Sequence of chain 1.A:
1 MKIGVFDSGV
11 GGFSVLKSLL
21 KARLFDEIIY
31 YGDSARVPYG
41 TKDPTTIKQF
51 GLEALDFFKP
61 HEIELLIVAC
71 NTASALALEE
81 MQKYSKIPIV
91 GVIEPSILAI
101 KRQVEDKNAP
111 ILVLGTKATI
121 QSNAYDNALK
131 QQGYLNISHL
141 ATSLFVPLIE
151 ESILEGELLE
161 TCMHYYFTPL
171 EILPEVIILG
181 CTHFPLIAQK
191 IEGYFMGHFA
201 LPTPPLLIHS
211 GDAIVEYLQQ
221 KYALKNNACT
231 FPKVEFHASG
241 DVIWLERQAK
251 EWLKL

The small molecule below binds the protein below.
Small molecule (SMILES): N[C@H](CCC(=O)O)C(=O)O

Binding-site contacts:
Ligand atom O contacts residue THR182 of chain 1.A at 3.0 Å (h-bond).
Ligand atom C contacts residue THR72 of chain 1.A at 3.6 Å.
Ligand atom OE1 contacts residue GLY40 of chain 1.A at 2.9 Å (h-bond).
Ligand atom N contacts residue SER8 of chain 1.A at 3.3 Å (h-bond).
Ligand atom OXT contacts residue ASN71 of chain 1.A at 3.8 Å.
Ligand atom CA contacts residue THR182 of chain 1.A at 3.5 Å.
Ligand atom N contacts residue CYS70 of chain 1.A at 3.3 Å (h-bond).
Ligand atom O contacts residue CYS181 of chain 1.A at 3.7 Å.
Ligand atom OE2 contacts residue GLY40 of chain 1.A at 3.8 Å.
Ligand atom CD contacts residue TYR39 of chain 1.A at 3.3 Å (hydrophobic).
Ligand atom OE1 contacts residue TYR39 of chain 1.A at 3.2 Å (h-bond).
Ligand atom OE2 contacts residue VAL37 of chain 1.A at 3.8 Å.
Ligand atom OE1 contacts residue PRO38 of chain 1.A at 3.2 Å.
Ligand atom O contacts residue THR72 of chain 1.A at 3.9 Å.
Ligand atom N contacts residue THR182 of chain 1.A at 2.8 Å (h-bond).
Ligand atom OXT contacts residue THR116 of chain 1.A at 3.3 Å.
Ligand atom OE1 contacts residue THR116 of chain 1.A at 3.9 Å.
Ligand atom C contacts residue ASN71 of chain 1.A at 3.6 Å.
Ligand atom OXT contacts residue THR72 of chain 1.A at 2.8 Å (h-bond).
Ligand atom C contacts residue THR182 of chain 1.A at 3.6 Å.
Ligand atom CB contacts residue THR182 of chain 1.A at 3.6 Å.
Ligand atom CA contacts residue THR72 of chain 1.A at 4.0 Å.
Ligand atom C contacts residue CYS181 of chain 1.A at 3.8 Å (hydrophobic).
Ligand atom OE2 contacts residue TYR39 of chain 1.A at 2.7 Å (h-bond).
Ligand atom CD contacts residue GLY40 of chain 1.A at 3.7 Å.
Ligand atom CA contacts residue SER8 of chain 1.A at 4.0 Å.
Ligand atom CB contacts residue CYS181 of chain 1.A at 3.7 Å (hydrophobic).
Ligand atom CG contacts residue SER8 of chain 1.A at 3.6 Å.
Ligand atom OE2 contacts residue PRO38 of chain 1.A at 3.4 Å.
Ligand atom C contacts residue CYS70 of chain 1.A at 3.7 Å (hydrophobic).
Ligand atom O contacts residue ASN71 of chain 1.A at 2.9 Å (h-bond).
Ligand atom N contacts residue ASP7 of chain 1.A at 3.0 Å (salt-bridge).
Ligand atom CB contacts residue HIS183 of chain 1.A at 3.8 Å.
Ligand atom O contacts residue CYS70 of chain 1.A at 3.8 Å.
Ligand atom CD contacts residue PRO38 of chain 1.A at 3.5 Å (hydrophobic).
Ligand atom CG contacts residue HIS183 of chain 1.A at 3.6 Å.
Ligand atom OE2 contacts residue SER8 of chain 1.A at 2.7 Å (h-bond).
Ligand atom CA contacts residue CYS70 of chain 1.A at 3.5 Å (hydrophobic).
Ligand atom CD contacts residue SER8 of chain 1.A at 3.5 Å.
Ligand atom OXT contacts residue CYS181 of chain 1.A at 3.6 Å.